This protein binds this small molecule.
Small molecule (SMILES): Nc1c(S(=O)(=O)O)cc(Nc2ccc(Nc3nc(Cl)nc(Nc4ccccc4S(=O)(=O)O)n3)c(S(=O)(=O)O)c2)c2c1C(=O)c1ccccc1C2=O

Sequence of chain 1.B:
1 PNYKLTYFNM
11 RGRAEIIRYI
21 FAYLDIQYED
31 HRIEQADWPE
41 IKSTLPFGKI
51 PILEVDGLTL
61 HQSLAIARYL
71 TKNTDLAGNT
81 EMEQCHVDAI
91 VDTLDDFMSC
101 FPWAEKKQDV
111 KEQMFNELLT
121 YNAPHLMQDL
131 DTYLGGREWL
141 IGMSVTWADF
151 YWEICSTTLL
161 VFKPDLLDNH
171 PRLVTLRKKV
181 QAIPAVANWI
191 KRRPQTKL

Binding-site contacts:
Ligand atom CD1 contacts residue LEU198 of chain 1.B at 3.7 Å (hydrophobic).
Ligand atom C13 contacts residue TRP103 of chain 1.B at 3.5 Å (hydrophobic).
Ligand atom O1B contacts residue PHE8 of chain 1.B at 3.7 Å.
Ligand atom O3D contacts residue LYS197 of chain 1.B at 3.1 Å (salt-bridge).
Ligand atom O1B contacts residue GSH1 of chain 1.G at 2.5 Å.
Ligand atom O4 contacts residue ASP95 of chain 1.B at 3.6 Å (salt-bridge).
Ligand atom C6 contacts residue MET98 of chain 1.B at 3.6 Å (hydrophobic).
Ligand atom C3 contacts residue ARG13 of chain 1.B at 3.6 Å.
Ligand atom C7 contacts residue CYS155 of chain 1.B at 3.4 Å (hydrophobic).
Ligand atom CC2 contacts residue TRP103 of chain 1.B at 3.2 Å (hydrophobic).
Ligand atom CL contacts residue GLU105 of chain 1.B at 3.5 Å.
Ligand atom CD6 contacts residue LYS197 of chain 1.B at 3.6 Å.
Ligand atom CL contacts residue TRP103 of chain 1.B at 3.4 Å.
Ligand atom O3B contacts residue PHE8 of chain 1.B at 3.8 Å.
Ligand atom N2 contacts residue SER99 of chain 1.B at 3.6 Å.
Ligand atom O4 contacts residue MET98 of chain 1.B at 3.6 Å.
Ligand atom NC3 contacts residue LYS111 of chain 1.B at 3.4 Å (salt-bridge).
Ligand atom CD6 contacts residue LEU198 of chain 1.B at 3.6 Å (hydrophobic).
Ligand atom O3D contacts residue LEU198 of chain 1.B at 3.1 Å.
Ligand atom CL contacts residue ALA104 of chain 1.B at 2.9 Å.
Ligand atom C4 contacts residue ARG13 of chain 1.B at 3.5 Å.
Ligand atom O11 contacts residue GLY12 of chain 1.B at 3.5 Å.
Ligand atom O3A contacts residue TRP103 of chain 1.B at 3.4 Å.
Ligand atom NC1 contacts residue TRP103 of chain 1.B at 3.2 Å (h-bond).
Ligand atom C1 contacts residue TRP103 of chain 1.B at 3.3 Å (hydrophobic).
Ligand atom CB3 contacts residue LEU198 of chain 1.B at 3.7 Å (hydrophobic).
Ligand atom O4 contacts residue ARG13 of chain 1.B at 2.7 Å (salt-bridge).
Ligand atom O1D contacts residue LYS111 of chain 1.B at 3.2 Å (salt-bridge).
Ligand atom C6 contacts residue TYR151 of chain 1.B at 3.5 Å (hydrophobic).
Ligand atom NB contacts residue TRP103 of chain 1.B at 3.6 Å.
Ligand atom CB4 contacts residue LEU198 of chain 1.B at 3.6 Å (hydrophobic).
Ligand atom N2 contacts residue ARG13 of chain 1.B at 2.9 Å (salt-bridge).
Ligand atom C14 contacts residue TRP103 of chain 1.B at 3.2 Å (hydrophobic).
Ligand atom CB4 contacts residue TRP103 of chain 1.B at 3.5 Å (hydrophobic).
Ligand atom C2 contacts residue ARG13 of chain 1.B at 3.3 Å.
Ligand atom O2D contacts residue LYS197 of chain 1.B at 3.2 Å (salt-bridge).
Ligand atom CC2 contacts residue LYS111 of chain 1.B at 3.6 Å.
Ligand atom SD contacts residue LEU198 of chain 1.B at 3.8 Å.
Ligand atom CB6 contacts residue GSH1 of chain 1.G at 3.8 Å.
Ligand atom C9 contacts residue GLY12 of chain 1.B at 3.8 Å.